Binding-site contacts:
Ligand atom C2 contacts residue GLN33 of chain 1.B at 3.3 Å.
Ligand atom C14 contacts residue ASP53 of chain 1.B at 3.6 Å.
Ligand atom N5 contacts residue SER56 of chain 1.B at 3.9 Å.
Ligand atom C1 contacts residue TRP136 of chain 1.B at 3.6 Å (hydrophobic).
Ligand atom N4 contacts residue GLY34 of chain 1.B at 3.8 Å.
Ligand atom C21 contacts residue SER56 of chain 1.B at 3.6 Å.
Ligand atom S1 contacts residue PHE129 of chain 1.B at 3.7 Å.
Ligand atom C5 contacts residue LEU51 of chain 1.B at 3.7 Å (hydrophobic).
Ligand atom C24 contacts residue ARG149 of chain 1.B at 3.4 Å.
Ligand atom C11 contacts residue ASP53 of chain 1.B at 3.7 Å.
Ligand atom N4 contacts residue GLY251 of chain 1.B at 3.4 Å.
Ligand atom N4 contacts residue SER31 of chain 1.B at 3.7 Å.
Ligand atom C14 contacts residue ASP249 of chain 1.B at 3.8 Å.
Ligand atom C25 contacts residue TYR219 of chain 1.B at 3.5 Å (hydrophobic).
Ligand atom C3 contacts residue GLY251 of chain 1.B at 3.8 Å.
Ligand atom N4 contacts residue THR252 of chain 1.B at 3.6 Å.
Ligand atom C17 contacts residue GLY34 of chain 1.B at 3.8 Å.
Ligand atom N3 contacts residue ASP53 of chain 1.B at 2.8 Å (salt-bridge).
Ligand atom C16 contacts residue GLY251 of chain 1.B at 3.8 Å.
Ligand atom S1 contacts residue TYR92 of chain 1.B at 3.5 Å.
Ligand atom C20 contacts residue SER56 of chain 1.B at 3.7 Å.
Ligand atom C24 contacts residue ASN58 of chain 1.B at 3.7 Å.
Ligand atom C6 contacts residue TRP136 of chain 1.B at 3.6 Å (hydrophobic).
Ligand atom C1 contacts residue GLN33 of chain 1.B at 3.8 Å.
Ligand atom N4 contacts residue THR253 of chain 1.B at 3.6 Å.
Ligand atom C4 contacts residue GLY251 of chain 1.B at 3.2 Å.
Ligand atom C14 contacts residue GLY251 of chain 1.B at 3.9 Å.
Ligand atom C4 contacts residue LEU51 of chain 1.B at 3.8 Å (hydrophobic).
Ligand atom C16 contacts residue THR252 of chain 1.B at 3.2 Å.
Ligand atom N3 contacts residue GLY251 of chain 1.B at 3.5 Å (h-bond).
Ligand atom C16 contacts residue ASP249 of chain 1.B at 3.4 Å.
Ligand atom C23 contacts residue VAL90 of chain 1.B at 3.4 Å (hydrophobic).
Ligand atom N2 contacts residue ASP53 of chain 1.B at 2.7 Å (salt-bridge).
Ligand atom C15 contacts residue ASP53 of chain 1.B at 3.6 Å.
Ligand atom N4 contacts residue SER250 of chain 1.B at 3.8 Å.
Ligand atom N6 contacts residue VAL90 of chain 1.B at 3.7 Å.
Ligand atom C24 contacts residue VAL90 of chain 1.B at 3.9 Å (hydrophobic).
Ligand atom N3 contacts residue ASP249 of chain 1.B at 2.7 Å (salt-bridge).
Ligand atom N3 contacts residue GLY55 of chain 1.B at 3.8 Å.
Ligand atom C17 contacts residue GLY251 of chain 1.B at 3.4 Å.

A small-molecule ligand and the protein it binds are described below.
Small molecule (SMILES): [H]/N=C1\N[C@@]2(c3cc(-c4cccc(C#N)c4)cs3)CN(c3ncccc3OC)C[C@H]2C(=O)N1C

Sequence of chain 1.B:
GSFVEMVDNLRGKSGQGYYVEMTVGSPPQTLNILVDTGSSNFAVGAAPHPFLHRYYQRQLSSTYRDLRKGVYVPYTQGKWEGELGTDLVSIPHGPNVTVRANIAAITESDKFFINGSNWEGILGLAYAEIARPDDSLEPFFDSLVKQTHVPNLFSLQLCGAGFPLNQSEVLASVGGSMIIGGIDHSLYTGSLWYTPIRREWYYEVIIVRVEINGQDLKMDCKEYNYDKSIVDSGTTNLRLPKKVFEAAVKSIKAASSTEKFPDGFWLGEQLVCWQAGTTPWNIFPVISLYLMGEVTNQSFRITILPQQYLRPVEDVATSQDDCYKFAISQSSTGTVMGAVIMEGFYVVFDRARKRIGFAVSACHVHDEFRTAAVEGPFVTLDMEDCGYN